Sequence of chain 8.D:
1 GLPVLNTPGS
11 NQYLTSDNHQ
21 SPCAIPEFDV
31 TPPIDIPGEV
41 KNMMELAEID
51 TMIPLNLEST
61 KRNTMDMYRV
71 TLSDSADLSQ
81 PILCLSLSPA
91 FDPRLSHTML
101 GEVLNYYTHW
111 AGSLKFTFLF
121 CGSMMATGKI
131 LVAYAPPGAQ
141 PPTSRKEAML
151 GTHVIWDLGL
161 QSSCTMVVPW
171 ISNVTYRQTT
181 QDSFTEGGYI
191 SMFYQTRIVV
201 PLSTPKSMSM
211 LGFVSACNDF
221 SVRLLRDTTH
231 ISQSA

Sequence of chain 8.B:
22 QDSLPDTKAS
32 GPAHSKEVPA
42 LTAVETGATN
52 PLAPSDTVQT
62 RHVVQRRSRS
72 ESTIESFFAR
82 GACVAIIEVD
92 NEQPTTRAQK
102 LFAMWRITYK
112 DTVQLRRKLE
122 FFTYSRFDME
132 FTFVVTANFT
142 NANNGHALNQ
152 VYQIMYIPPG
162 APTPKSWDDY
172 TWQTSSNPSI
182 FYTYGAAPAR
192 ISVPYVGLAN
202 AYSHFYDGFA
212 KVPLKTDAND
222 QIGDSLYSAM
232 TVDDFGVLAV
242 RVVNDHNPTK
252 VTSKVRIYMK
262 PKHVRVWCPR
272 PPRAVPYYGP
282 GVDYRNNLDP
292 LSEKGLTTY

Sequence of chain 9.D:
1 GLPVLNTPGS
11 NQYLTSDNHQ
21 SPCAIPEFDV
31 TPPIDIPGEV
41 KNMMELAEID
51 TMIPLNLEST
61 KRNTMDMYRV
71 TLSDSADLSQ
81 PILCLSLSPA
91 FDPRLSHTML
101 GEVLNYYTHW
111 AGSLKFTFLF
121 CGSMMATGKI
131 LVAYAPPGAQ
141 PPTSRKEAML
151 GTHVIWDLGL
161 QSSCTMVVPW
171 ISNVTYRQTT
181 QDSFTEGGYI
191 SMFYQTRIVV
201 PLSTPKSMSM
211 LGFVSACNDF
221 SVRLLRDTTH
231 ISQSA

A small-molecule ligand and the protein it binds are described below.
Small molecule (SMILES): CCOC(=O)c1ccc(OCCCC2CCN(c3ccc(C)nn3)CC2)cc1

Binding-site contacts:
Ligand atom C19 contacts residue PHE236 of chain 8.B at 3.6 Å (hydrophobic).
Ligand atom C13 contacts residue PHE236 of chain 8.B at 3.8 Å (hydrophobic).
Ligand atom C21 contacts residue TYR203 of chain 8.B at 3.7 Å (hydrophobic).
Ligand atom C7 contacts residue VAL194 of chain 8.B at 3.6 Å (hydrophobic).
Ligand atom N3 contacts residue ILE192 of chain 8.B at 3.7 Å.
Ligand atom O24 contacts residue TYR110 of chain 8.B at 3.3 Å.
Ligand atom C19 contacts residue TYR110 of chain 8.B at 3.8 Å (hydrophobic).
Ligand atom N3 contacts residue LEU239 of chain 8.B at 3.8 Å.
Ligand atom C11 contacts residue PHE132 of chain 8.B at 3.5 Å (hydrophobic).
Ligand atom C3 contacts residue ALA24 of chain 8.D at 3.6 Å (hydrophobic).
Ligand atom O23 contacts residue TYR110 of chain 8.B at 3.5 Å.
Ligand atom C10 contacts residue PHE132 of chain 8.B at 3.7 Å (hydrophobic).
Ligand atom C22 contacts residue PHE236 of chain 8.B at 3.3 Å (hydrophobic).
Ligand atom C7 contacts residue ILE25 of chain 8.D at 3.8 Å (hydrophobic).
Ligand atom N4 contacts residue ILE192 of chain 8.B at 3.6 Å.
Ligand atom C12 contacts residue PHE236 of chain 8.B at 3.7 Å (hydrophobic).
Ligand atom C13 contacts residue ILE108 of chain 8.B at 3.6 Å (hydrophobic).
Ligand atom C10 contacts residue ILE108 of chain 8.B at 3.5 Å (hydrophobic).
Ligand atom C20 contacts residue PHE236 of chain 8.B at 3.4 Å (hydrophobic).
Ligand atom N4 contacts residue LEU239 of chain 8.B at 3.6 Å.
Ligand atom C4 contacts residue ALA24 of chain 8.D at 3.9 Å (hydrophobic).
Ligand atom C1 contacts residue ILE155 of chain 8.B at 3.8 Å (hydrophobic).
Ligand atom O24 contacts residue PHE236 of chain 8.B at 3.9 Å.
Ligand atom O15 contacts residue MET130 of chain 8.B at 3.8 Å.
Ligand atom C18 contacts residue TYR110 of chain 8.B at 3.8 Å (hydrophobic).
Ligand atom O23 contacts residue PHE236 of chain 8.B at 3.3 Å.
Ligand atom C16 contacts residue MET130 of chain 8.B at 3.8 Å (hydrophobic).
Ligand atom O24 contacts residue THR109 of chain 8.B at 3.6 Å.
Ligand atom C3 contacts residue TYR157 of chain 8.B at 3.4 Å (hydrophobic).
Ligand atom N6 contacts residue VAL194 of chain 8.B at 3.6 Å.
Ligand atom C3 contacts residue PRO179 of chain 8.B at 3.6 Å (hydrophobic).
Ligand atom C8 contacts residue VAL194 of chain 8.B at 3.8 Å (hydrophobic).
Ligand atom C22 contacts residue TYR110 of chain 8.B at 3.3 Å (hydrophobic).
Ligand atom C17 contacts residue MET130 of chain 8.B at 3.7 Å (hydrophobic).
Ligand atom C25 contacts residue THR109 of chain 8.B at 3.2 Å.
Ligand atom C7 contacts residue TYR157 of chain 8.B at 3.5 Å (hydrophobic).
Ligand atom C9 contacts residue VAL194 of chain 8.B at 3.8 Å (hydrophobic).
Ligand atom C8 contacts residue TYR157 of chain 8.B at 3.4 Å (hydrophobic).
Ligand atom C1 contacts residue ILE181 of chain 8.B at 3.5 Å (hydrophobic).
Ligand atom C4 contacts residue TYR157 of chain 8.B at 3.5 Å (hydrophobic).